The protein below binds the small molecule below.
Small molecule (SMILES): CC(=O)C(=O)O

Binding-site contacts:
Ligand atom C contacts residue THR348 of chain 1.D at 4.0 Å.
Ligand atom C contacts residue GLU292 of chain 1.D at 3.5 Å.
Ligand atom CA contacts residue MG1 of chain 1.W at 3.0 Å.
Ligand atom O3 contacts residue ASP316 of chain 1.D at 2.9 Å (salt-bridge).
Ligand atom CA contacts residue LYS290 of chain 1.D at 3.6 Å.
Ligand atom C contacts residue ALA313 of chain 1.D at 3.6 Å (hydrophobic).
Ligand atom CA contacts residue GLU292 of chain 1.D at 3.6 Å.
Ligand atom O3 contacts residue GLU292 of chain 1.D at 3.5 Å (salt-bridge).
Ligand atom OXT contacts residue THR348 of chain 1.D at 2.9 Å (h-bond).
Ligand atom CA contacts residue THR348 of chain 1.D at 4.4 Å.
Ligand atom C contacts residue GLY315 of chain 1.D at 4.0 Å.
Ligand atom O contacts residue ASP316 of chain 1.D at 2.4 Å (salt-bridge).
Ligand atom OXT contacts residue ASP316 of chain 1.D at 3.8 Å.
Ligand atom O contacts residue ALA313 of chain 1.D at 3.5 Å.
Ligand atom CA contacts residue ALA313 of chain 1.D at 4.2 Å (hydrophobic).
Ligand atom CB contacts residue ALA313 of chain 1.D at 4.3 Å (hydrophobic).
Ligand atom O contacts residue GLY315 of chain 1.D at 4.0 Å.
Ligand atom O3 contacts residue MG1 of chain 1.W at 2.0 Å.
Ligand atom OXT contacts residue GLY315 of chain 1.D at 3.2 Å (h-bond).
Ligand atom C contacts residue MG1 of chain 1.W at 3.5 Å.
Ligand atom O contacts residue GLU292 of chain 1.D at 2.6 Å (salt-bridge).
Ligand atom CB contacts residue ARG93 of chain 1.D at 4.0 Å.
Ligand atom C contacts residue ASP316 of chain 1.D at 3.2 Å.
Ligand atom CB contacts residue THR348 of chain 1.D at 3.8 Å.
Ligand atom CB contacts residue LYS290 of chain 1.D at 3.3 Å.
Ligand atom CB contacts residue ASP133 of chain 1.D at 4.4 Å.
Ligand atom O3 contacts residue LYS290 of chain 1.D at 3.5 Å (salt-bridge).
Ligand atom CA contacts residue ASP316 of chain 1.D at 3.5 Å.
Ligand atom CB contacts residue MG1 of chain 1.W at 4.2 Å.
Ligand atom OXT contacts residue ARG314 of chain 1.D at 3.8 Å.
Ligand atom OXT contacts residue ALA313 of chain 1.D at 3.5 Å.
Ligand atom O contacts residue MG1 of chain 1.W at 3.1 Å.

Sequence of chain 1.D:
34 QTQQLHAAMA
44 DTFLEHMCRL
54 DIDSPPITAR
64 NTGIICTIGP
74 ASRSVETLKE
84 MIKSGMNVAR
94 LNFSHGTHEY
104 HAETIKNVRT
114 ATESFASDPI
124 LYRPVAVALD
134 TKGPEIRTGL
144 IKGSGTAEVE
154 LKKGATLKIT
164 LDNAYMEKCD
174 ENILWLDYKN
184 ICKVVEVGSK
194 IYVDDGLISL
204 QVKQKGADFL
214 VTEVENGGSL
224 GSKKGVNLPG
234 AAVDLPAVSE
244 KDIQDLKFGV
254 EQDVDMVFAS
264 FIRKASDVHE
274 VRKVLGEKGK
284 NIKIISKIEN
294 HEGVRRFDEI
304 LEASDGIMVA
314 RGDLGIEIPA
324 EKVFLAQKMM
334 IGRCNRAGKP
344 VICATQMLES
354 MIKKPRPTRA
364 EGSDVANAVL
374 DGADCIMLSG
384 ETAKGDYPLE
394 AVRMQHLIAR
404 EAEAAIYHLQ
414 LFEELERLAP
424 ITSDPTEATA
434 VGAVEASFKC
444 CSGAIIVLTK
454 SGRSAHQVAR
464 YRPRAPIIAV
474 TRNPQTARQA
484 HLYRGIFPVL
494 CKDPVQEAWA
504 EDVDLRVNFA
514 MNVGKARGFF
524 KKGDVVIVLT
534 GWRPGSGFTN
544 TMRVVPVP